Sequence of chain 1.A:
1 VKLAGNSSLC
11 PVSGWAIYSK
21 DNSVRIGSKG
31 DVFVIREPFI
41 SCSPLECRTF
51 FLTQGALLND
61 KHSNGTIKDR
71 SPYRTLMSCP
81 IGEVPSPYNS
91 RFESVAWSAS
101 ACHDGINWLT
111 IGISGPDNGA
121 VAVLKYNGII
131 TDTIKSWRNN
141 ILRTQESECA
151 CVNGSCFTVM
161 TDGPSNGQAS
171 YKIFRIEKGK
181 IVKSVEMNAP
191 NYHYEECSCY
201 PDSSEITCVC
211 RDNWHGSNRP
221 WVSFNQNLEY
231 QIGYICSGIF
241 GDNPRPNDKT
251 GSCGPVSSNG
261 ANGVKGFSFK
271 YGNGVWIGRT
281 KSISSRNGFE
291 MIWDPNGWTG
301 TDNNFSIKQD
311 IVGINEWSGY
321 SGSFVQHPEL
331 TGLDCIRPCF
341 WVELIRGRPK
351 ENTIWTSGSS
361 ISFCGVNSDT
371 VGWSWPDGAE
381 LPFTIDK

Binding-site contacts:
Ligand atom C1 contacts residue ARG286 of chain 1.A at 3.5 Å.
Ligand atom O10 contacts residue ASP69 of chain 1.A at 3.3 Å.
Ligand atom C9 contacts residue SER165 of chain 1.A at 3.8 Å.
Ligand atom C82 contacts residue ASN213 of chain 1.A at 3.6 Å.
Ligand atom C1 contacts residue ARG36 of chain 1.A at 3.9 Å.
Ligand atom C1 contacts residue ARG211 of chain 1.A at 3.9 Å.
Ligand atom C5 contacts residue ASP69 of chain 1.A at 3.9 Å.
Ligand atom C6 contacts residue TYR320 of chain 1.A at 4.0 Å (hydrophobic).
Ligand atom C9 contacts residue ARG143 of chain 1.A at 3.5 Å.
Ligand atom C4 contacts residue ASP69 of chain 1.A at 3.5 Å.
Ligand atom C81 contacts residue GLU195 of chain 1.A at 3.8 Å.
Ligand atom C1 contacts residue TYR320 of chain 1.A at 3.1 Å (hydrophobic).
Ligand atom C91 contacts residue ARG143 of chain 1.A at 3.9 Å.
Ligand atom C3 contacts residue ARG36 of chain 1.A at 3.7 Å.
Ligand atom C1 contacts residue EPE1 of chain 1.I at 3.5 Å.
Ligand atom N4 contacts residue ASP69 of chain 1.A at 2.9 Å (salt-bridge).
Ligand atom C3 contacts residue TYR320 of chain 1.A at 3.6 Å (hydrophobic).
Ligand atom C3 contacts residue GLU37 of chain 1.A at 3.8 Å.
Ligand atom C4 contacts residue TYR320 of chain 1.A at 3.8 Å (hydrophobic).
Ligand atom O1A contacts residue ARG36 of chain 1.A at 2.9 Å (salt-bridge).
Ligand atom N4 contacts residue GLU37 of chain 1.A at 2.7 Å (salt-bridge).
Ligand atom C2 contacts residue EPE1 of chain 1.I at 4.0 Å.
Ligand atom O1B contacts residue ARG211 of chain 1.A at 3.1 Å (salt-bridge).
Ligand atom O1A contacts residue TYR320 of chain 1.A at 3.6 Å.
Ligand atom C2 contacts residue TYR320 of chain 1.A at 2.8 Å (hydrophobic).
Ligand atom C3 contacts residue ASP69 of chain 1.A at 3.3 Å.
Ligand atom C4 contacts residue GLU37 of chain 1.A at 3.5 Å.
Ligand atom O1B contacts residue EPE1 of chain 1.I at 3.7 Å.
Ligand atom C7 contacts residue TYR320 of chain 1.A at 3.6 Å (hydrophobic).
Ligand atom C6 contacts residue GLU196 of chain 1.A at 3.8 Å.
Ligand atom C10 contacts residue ARG70 of chain 1.A at 3.9 Å.
Ligand atom C91 contacts residue ILE141 of chain 1.A at 3.9 Å (hydrophobic).
Ligand atom C82 contacts residue ARG211 of chain 1.A at 3.6 Å.
Ligand atom C11 contacts residue TRP97 of chain 1.A at 3.9 Å (hydrophobic).
Ligand atom O1A contacts residue ARG286 of chain 1.A at 2.8 Å (salt-bridge).
Ligand atom O1B contacts residue TYR320 of chain 1.A at 3.5 Å (h-bond).
Ligand atom O1B contacts residue ARG286 of chain 1.A at 2.7 Å (salt-bridge).
Ligand atom O1A contacts residue EPE1 of chain 1.I at 3.6 Å.
Ligand atom O10 contacts residue ARG70 of chain 1.A at 2.9 Å (salt-bridge).
Ligand atom C82 contacts residue GLU195 of chain 1.A at 3.9 Å.

The protein below binds the small molecule below.
Small molecule (SMILES): CCC(CC)O[C@@H]1C=C(C(=O)O)C[C@H](N)[C@H]1NC(C)=O